Sequence of chain 1.B:
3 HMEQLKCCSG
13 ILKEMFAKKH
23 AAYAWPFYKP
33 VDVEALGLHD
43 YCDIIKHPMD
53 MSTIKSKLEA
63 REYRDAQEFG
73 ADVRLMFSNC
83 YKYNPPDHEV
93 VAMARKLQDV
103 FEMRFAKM

Binding-site contacts:
Ligand atom C22 contacts residue VAL33 of chain 1.B at 3.7 Å (hydrophobic).
Ligand atom C2 contacts residue TRP27 of chain 1.B at 3.5 Å (hydrophobic).
Ligand atom C5 contacts residue LEU38 of chain 1.B at 3.6 Å (hydrophobic).
Ligand atom O28 contacts residue CYS82 of chain 1.B at 3.8 Å.
Ligand atom N26 contacts residue VAL92 of chain 1.B at 3.6 Å.
Ligand atom O30 contacts residue LEU38 of chain 1.B at 3.9 Å.
Ligand atom C1 contacts residue HIS90 of chain 1.B at 4.0 Å.
Ligand atom F33 contacts residue GLU91 of chain 1.B at 3.2 Å.
Ligand atom F34 contacts residue TRP27 of chain 1.B at 3.2 Å.
Ligand atom F34 contacts residue VAL92 of chain 1.B at 3.8 Å.
Ligand atom C21 contacts residue TYR85 of chain 1.B at 3.7 Å (hydrophobic).
Ligand atom C4 contacts residue TRP27 of chain 1.B at 3.8 Å (hydrophobic).
Ligand atom C22 contacts residue PHE29 of chain 1.B at 3.6 Å (hydrophobic).
Ligand atom C17 contacts residue PRO28 of chain 1.B at 3.5 Å (hydrophobic).
Ligand atom C20 contacts residue ASN86 of chain 1.B at 3.7 Å.
Ligand atom C15 contacts residue VAL92 of chain 1.B at 3.9 Å (hydrophobic).
Ligand atom N25 contacts residue VAL92 of chain 1.B at 3.9 Å.
Ligand atom F34 contacts residue PRO28 of chain 1.B at 3.1 Å.
Ligand atom C24 contacts residue ASN86 of chain 1.B at 3.7 Å.
Ligand atom O31 contacts residue ASP34 of chain 1.B at 2.9 Å (salt-bridge).
Ligand atom N27 contacts residue ASN86 of chain 1.B at 2.9 Å (h-bond).
Ligand atom F34 contacts residue MET95 of chain 1.B at 3.6 Å.
Ligand atom C13 contacts residue TRP27 of chain 1.B at 3.5 Å (hydrophobic).
Ligand atom C15 contacts residue ASN86 of chain 1.B at 3.7 Å.
Ligand atom N27 contacts residue HIS90 of chain 1.B at 3.9 Å.
Ligand atom N26 contacts residue VAL33 of chain 1.B at 3.5 Å.
Ligand atom C19 contacts residue VAL92 of chain 1.B at 3.8 Å (hydrophobic).
Ligand atom C17 contacts residue VAL92 of chain 1.B at 3.9 Å (hydrophobic).
Ligand atom O31 contacts residue VAL33 of chain 1.B at 3.8 Å.
Ligand atom C19 contacts residue ASN86 of chain 1.B at 3.8 Å.
Ligand atom N25 contacts residue ASN86 of chain 1.B at 2.7 Å (h-bond).
Ligand atom C3 contacts residue HIS90 of chain 1.B at 3.9 Å.
Ligand atom C17 contacts residue VAL33 of chain 1.B at 3.8 Å (hydrophobic).
Ligand atom C22 contacts residue PRO28 of chain 1.B at 3.5 Å (hydrophobic).
Ligand atom O29 contacts residue LEU40 of chain 1.B at 3.5 Å.
Ligand atom C14 contacts residue LEU38 of chain 1.B at 3.7 Å (hydrophobic).
Ligand atom O28 contacts residue ASN86 of chain 1.B at 2.9 Å (h-bond).
Ligand atom C16 contacts residue ASN86 of chain 1.B at 3.5 Å.
Ligand atom O31 contacts residue PRO32 of chain 1.B at 3.6 Å.
Ligand atom C24 contacts residue HIS90 of chain 1.B at 3.7 Å.

The small molecule below binds the protein below.
Small molecule (SMILES): CCNC(=O)c1cc2c(-c3cc(S(C)(=O)=O)ccc3Oc3ccc(F)cc3F)cn(C)c(=O)c2[nH]1